Sequence of chain 1.E:
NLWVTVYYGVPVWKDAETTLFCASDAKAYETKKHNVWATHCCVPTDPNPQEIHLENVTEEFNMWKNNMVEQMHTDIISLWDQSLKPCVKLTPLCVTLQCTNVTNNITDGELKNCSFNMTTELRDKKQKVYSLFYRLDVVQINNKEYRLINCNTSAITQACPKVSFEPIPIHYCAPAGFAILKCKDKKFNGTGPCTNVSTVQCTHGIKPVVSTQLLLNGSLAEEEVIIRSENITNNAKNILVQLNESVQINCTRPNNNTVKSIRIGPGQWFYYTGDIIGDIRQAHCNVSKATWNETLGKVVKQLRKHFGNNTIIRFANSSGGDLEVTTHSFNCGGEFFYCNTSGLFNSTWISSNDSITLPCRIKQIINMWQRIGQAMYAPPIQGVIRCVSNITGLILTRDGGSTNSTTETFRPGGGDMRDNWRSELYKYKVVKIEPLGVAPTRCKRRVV

This protein binds this small molecule.
Small molecule (SMILES): CC(=O)N[C@H]1[C@H](O[C@H]2[C@H](O)[C@@H](NC(C)=O)CO[C@@H]2CO)O[C@H](CO)[C@@H](O)[C@@H]1O

Binding-site contacts:
Ligand atom O3 contacts residue ASN411 of chain 1.E at 3.9 Å.
Ligand atom O7 contacts residue ASN411 of chain 1.E at 3.7 Å.
Ligand atom C4 contacts residue ASN297 of chain 1.E at 4.2 Å.
Ligand atom C3 contacts residue ASN297 of chain 1.E at 3.7 Å.
Ligand atom O7 contacts residue ASN333 of chain 1.E at 4.5 Å.
Ligand atom C8 contacts residue VAL334 of chain 1.E at 4.0 Å (hydrophobic).
Ligand atom C5 contacts residue GLN295 of chain 1.E at 4.3 Å.
Ligand atom C1 contacts residue VAL446 of chain 1.E at 4.0 Å (hydrophobic).
Ligand atom C2 contacts residue ASN297 of chain 1.E at 2.5 Å.
Ligand atom C7 contacts residue ASN297 of chain 1.E at 3.4 Å.
Ligand atom N2 contacts residue ASN297 of chain 1.E at 2.9 Å (h-bond).
Ligand atom C5 contacts residue ASN297 of chain 1.E at 3.7 Å.
Ligand atom O7 contacts residue ASN297 of chain 1.E at 3.6 Å (h-bond).
Ligand atom C8 contacts residue SER335 of chain 1.E at 3.7 Å.
Ligand atom C8 contacts residue ASN333 of chain 1.E at 3.3 Å.
Ligand atom C6 contacts residue ASN411 of chain 1.E at 4.3 Å.
Ligand atom C7 contacts residue ASN333 of chain 1.E at 4.2 Å.
Ligand atom O5 contacts residue ARG444 of chain 1.E at 4.4 Å.
Ligand atom O5 contacts residue ASN297 of chain 1.E at 2.4 Å (h-bond).
Ligand atom C1 contacts residue ASN297 of chain 1.E at 1.5 Å.
Ligand atom O5 contacts residue VAL446 of chain 1.E at 3.9 Å.
Ligand atom C3 contacts residue GLN295 of chain 1.E at 4.4 Å.
Ligand atom C7 contacts residue ASN411 of chain 1.E at 4.2 Å.
Ligand atom C8 contacts residue SER413 of chain 1.E at 4.2 Å.
Ligand atom C8 contacts residue ASN297 of chain 1.E at 3.9 Å.